A small-molecule ligand and the protein it binds are described below.
Small molecule (SMILES): Nc1ncnc2c1ncn2[C@@H]1O[C@H](COP(=O)=O)[C@@H](O[P](=O)(O)OC[C@H]2O[C@@H](n3ccc(=O)[nH]c3=O)[C@H](O)[C@@H]2O)[C@H]1O

Binding-site contacts:
Ligand atom O2' contacts residue GLU140 of chain 13.E at 3.0 Å (salt-bridge).
Ligand atom N1 contacts residue TRP47 of chain 13.E at 3.8 Å.
Ligand atom C2' contacts residue LYS143 of chain 13.E at 4.5 Å.
Ligand atom N9 contacts residue GLU140 of chain 13.E at 4.1 Å.
Ligand atom N9 contacts residue LYS143 of chain 13.E at 3.8 Å.
Ligand atom C8 contacts residue GLU140 of chain 13.E at 4.1 Å.
Ligand atom C5 contacts residue TRP47 of chain 13.E at 4.0 Å (hydrophobic).
Ligand atom O4' contacts residue TRP47 of chain 13.E at 4.0 Å.
Ligand atom C1' contacts residue TRP47 of chain 13.E at 4.3 Å (hydrophobic).
Ligand atom N7 contacts residue LYS143 of chain 13.E at 3.7 Å.
Ligand atom C6 contacts residue TRP47 of chain 13.E at 3.9 Å (hydrophobic).
Ligand atom C4 contacts residue TRP47 of chain 13.E at 3.9 Å (hydrophobic).
Ligand atom O4' contacts residue LYS143 of chain 13.E at 4.2 Å.
Ligand atom C8 contacts residue LYS143 of chain 13.E at 2.8 Å.
Ligand atom N3 contacts residue TRP47 of chain 13.E at 3.9 Å.
Ligand atom C2 contacts residue TRP47 of chain 13.E at 3.8 Å (hydrophobic).
Ligand atom N6 contacts residue TRP47 of chain 13.E at 4.2 Å.
Ligand atom OP1 contacts residue LYS45 of chain 47.F at 4.3 Å.
Ligand atom C2' contacts residue GLU140 of chain 13.E at 3.5 Å.
Ligand atom O4' contacts residue GLU140 of chain 13.E at 4.1 Å.
Ligand atom C8 contacts residue TRP47 of chain 13.E at 4.0 Å (hydrophobic).
Ligand atom N7 contacts residue TRP47 of chain 13.E at 4.0 Å.
Ligand atom C1' contacts residue LYS143 of chain 13.E at 4.0 Å.
Ligand atom N9 contacts residue TRP47 of chain 13.E at 4.0 Å.
Ligand atom C1' contacts residue GLU140 of chain 13.E at 3.2 Å.

Sequence of chain 13.E:
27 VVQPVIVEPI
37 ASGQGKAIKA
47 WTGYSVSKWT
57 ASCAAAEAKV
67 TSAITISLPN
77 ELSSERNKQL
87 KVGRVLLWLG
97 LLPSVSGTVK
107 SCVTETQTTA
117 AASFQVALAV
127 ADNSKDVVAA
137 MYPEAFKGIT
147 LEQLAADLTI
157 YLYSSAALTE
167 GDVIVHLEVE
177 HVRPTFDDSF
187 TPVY

Sequence of chain 47.F:
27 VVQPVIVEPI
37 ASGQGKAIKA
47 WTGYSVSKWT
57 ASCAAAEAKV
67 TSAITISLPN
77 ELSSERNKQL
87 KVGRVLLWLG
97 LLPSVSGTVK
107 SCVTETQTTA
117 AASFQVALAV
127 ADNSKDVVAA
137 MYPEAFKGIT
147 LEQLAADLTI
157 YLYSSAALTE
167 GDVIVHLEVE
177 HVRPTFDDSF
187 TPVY